Binding-site contacts:
Ligand atom C5 contacts residue ASN165 of chain 1.A at 3.7 Å.
Ligand atom C1 contacts residue ASN165 of chain 1.A at 1.4 Å.
Ligand atom N2 contacts residue ASN165 of chain 1.A at 2.9 Å (h-bond).
Ligand atom C3 contacts residue ASN165 of chain 1.A at 3.8 Å.
Ligand atom C2 contacts residue ASN165 of chain 1.A at 2.5 Å.
Ligand atom O5 contacts residue ASN165 of chain 1.A at 2.4 Å (h-bond).
Ligand atom C8 contacts residue ASN165 of chain 1.A at 4.4 Å.
Ligand atom O7 contacts residue ASN165 of chain 1.A at 3.4 Å (h-bond).
Ligand atom C4 contacts residue ASN165 of chain 1.A at 4.3 Å.
Ligand atom C7 contacts residue ASN165 of chain 1.A at 3.3 Å.

Sequence of chain 1.A:
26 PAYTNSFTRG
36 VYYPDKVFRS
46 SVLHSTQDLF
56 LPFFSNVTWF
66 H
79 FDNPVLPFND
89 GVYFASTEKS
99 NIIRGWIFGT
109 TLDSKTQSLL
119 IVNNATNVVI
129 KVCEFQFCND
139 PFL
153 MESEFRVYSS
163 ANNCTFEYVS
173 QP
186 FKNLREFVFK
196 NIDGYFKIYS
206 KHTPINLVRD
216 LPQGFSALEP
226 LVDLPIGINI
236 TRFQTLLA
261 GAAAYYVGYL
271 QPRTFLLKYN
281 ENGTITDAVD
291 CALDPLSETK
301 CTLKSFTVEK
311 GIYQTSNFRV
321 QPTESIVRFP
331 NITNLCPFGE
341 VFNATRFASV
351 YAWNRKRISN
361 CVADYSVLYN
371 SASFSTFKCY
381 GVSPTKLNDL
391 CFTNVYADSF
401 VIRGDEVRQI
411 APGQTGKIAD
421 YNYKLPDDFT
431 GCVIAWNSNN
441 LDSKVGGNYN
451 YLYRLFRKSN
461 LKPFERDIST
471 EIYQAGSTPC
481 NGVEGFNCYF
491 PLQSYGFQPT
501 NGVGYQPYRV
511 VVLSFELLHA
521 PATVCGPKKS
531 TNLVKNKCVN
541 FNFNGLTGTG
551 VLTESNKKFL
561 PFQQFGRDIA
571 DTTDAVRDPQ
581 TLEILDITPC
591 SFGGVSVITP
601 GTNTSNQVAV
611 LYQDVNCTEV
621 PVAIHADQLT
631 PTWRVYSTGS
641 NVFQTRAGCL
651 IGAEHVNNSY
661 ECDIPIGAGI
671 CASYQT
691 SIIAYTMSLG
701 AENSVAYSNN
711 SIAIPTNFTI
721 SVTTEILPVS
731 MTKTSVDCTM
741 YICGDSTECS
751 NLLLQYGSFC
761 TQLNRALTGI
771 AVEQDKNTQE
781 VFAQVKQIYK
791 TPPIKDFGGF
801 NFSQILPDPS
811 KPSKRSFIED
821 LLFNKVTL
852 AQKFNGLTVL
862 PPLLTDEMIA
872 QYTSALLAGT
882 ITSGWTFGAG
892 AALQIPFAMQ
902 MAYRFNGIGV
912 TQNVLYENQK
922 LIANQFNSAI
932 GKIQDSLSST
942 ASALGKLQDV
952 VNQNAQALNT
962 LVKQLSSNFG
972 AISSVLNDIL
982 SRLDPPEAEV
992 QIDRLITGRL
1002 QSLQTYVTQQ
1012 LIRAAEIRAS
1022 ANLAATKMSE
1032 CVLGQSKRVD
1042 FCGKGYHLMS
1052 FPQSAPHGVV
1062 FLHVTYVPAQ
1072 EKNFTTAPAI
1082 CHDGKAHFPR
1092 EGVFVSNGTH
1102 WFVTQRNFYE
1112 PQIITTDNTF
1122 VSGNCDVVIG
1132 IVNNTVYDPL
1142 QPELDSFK

This protein binds this small molecule.
Small molecule (SMILES): CC(=O)N[C@@H]1[C@@H](O)[C@H](O)[C@@H](CO)O[C@H]1O